Sequence of chain 2.B:
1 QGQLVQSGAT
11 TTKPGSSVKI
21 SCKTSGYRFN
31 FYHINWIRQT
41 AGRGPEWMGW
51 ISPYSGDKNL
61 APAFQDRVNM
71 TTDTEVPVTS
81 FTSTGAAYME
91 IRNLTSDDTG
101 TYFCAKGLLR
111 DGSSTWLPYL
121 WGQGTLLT

Sequence of chain 2.D:
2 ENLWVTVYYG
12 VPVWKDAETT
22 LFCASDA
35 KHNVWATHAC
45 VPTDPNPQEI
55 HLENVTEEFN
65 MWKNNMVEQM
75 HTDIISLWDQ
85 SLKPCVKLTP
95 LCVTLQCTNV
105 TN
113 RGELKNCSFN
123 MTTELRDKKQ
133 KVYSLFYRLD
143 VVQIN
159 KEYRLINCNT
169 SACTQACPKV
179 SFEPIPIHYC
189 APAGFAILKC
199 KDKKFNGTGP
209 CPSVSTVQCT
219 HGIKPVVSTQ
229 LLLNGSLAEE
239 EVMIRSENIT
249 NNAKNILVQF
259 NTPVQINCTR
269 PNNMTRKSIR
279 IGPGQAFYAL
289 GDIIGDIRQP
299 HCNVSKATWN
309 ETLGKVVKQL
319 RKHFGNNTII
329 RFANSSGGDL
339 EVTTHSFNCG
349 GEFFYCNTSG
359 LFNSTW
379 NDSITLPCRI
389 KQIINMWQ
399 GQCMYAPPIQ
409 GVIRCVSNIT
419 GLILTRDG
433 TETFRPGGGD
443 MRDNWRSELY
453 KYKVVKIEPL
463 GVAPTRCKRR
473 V

Binding-site contacts:
Ligand atom C6 contacts residue ASP111 of chain 2.B at 3.2 Å.
Ligand atom O3 contacts residue HIS33 of chain 2.B at 2.7 Å (h-bond).
Ligand atom C7 contacts residue HIS33 of chain 2.B at 3.4 Å.
Ligand atom C7 contacts residue ASN58 of chain 2.D at 3.1 Å.
Ligand atom O4 contacts residue GLY112 of chain 2.B at 3.3 Å (h-bond).
Ligand atom O3 contacts residue GLY112 of chain 2.B at 3.6 Å (h-bond).
Ligand atom C5 contacts residue ARG110 of chain 2.B at 3.2 Å.
Ligand atom C6 contacts residue ASN30 of chain 2.B at 3.4 Å.
Ligand atom O4 contacts residue ASP57 of chain 2.B at 2.2 Å (salt-bridge).
Ligand atom O6 contacts residue ASP57 of chain 2.B at 3.0 Å (salt-bridge).
Ligand atom O6 contacts residue PHE31 of chain 2.B at 3.0 Å (h-bond).
Ligand atom C5 contacts residue GLY112 of chain 2.B at 3.4 Å.
Ligand atom N2 contacts residue SER52 of chain 2.B at 3.6 Å (h-bond).
Ligand atom O5 contacts residue ASN58 of chain 2.D at 2.3 Å (h-bond).
Ligand atom C6 contacts residue TRP50 of chain 2.B at 3.5 Å (hydrophobic).
Ligand atom O3 contacts residue SER113 of chain 2.B at 3.4 Å (h-bond).
Ligand atom C3 contacts residue HIS33 of chain 2.B at 3.5 Å.
Ligand atom C6 contacts residue PHE31 of chain 2.B at 3.5 Å (hydrophobic).
Ligand atom O2 contacts residue GLY112 of chain 2.B at 2.8 Å (h-bond).
Ligand atom O7 contacts residue SER17 of chain 2.A at 2.3 Å (h-bond).
Ligand atom C4 contacts residue ASP57 of chain 2.B at 3.4 Å.
Ligand atom O6 contacts residue ARG110 of chain 2.B at 3.3 Å (salt-bridge).
Ligand atom O6 contacts residue SER55 of chain 2.B at 3.1 Å (h-bond).
Ligand atom C2 contacts residue ASN58 of chain 2.D at 2.5 Å.
Ligand atom C7 contacts residue SER17 of chain 2.A at 3.2 Å.
Ligand atom C5 contacts residue ASP57 of chain 2.B at 3.4 Å.
Ligand atom C8 contacts residue SER17 of chain 2.A at 3.6 Å.
Ligand atom C8 contacts residue PHE31 of chain 2.B at 3.2 Å (hydrophobic).
Ligand atom N2 contacts residue ASN58 of chain 2.D at 3.0 Å (h-bond).
Ligand atom C1 contacts residue ASN58 of chain 2.D at 1.4 Å.
Ligand atom O6 contacts residue ASP111 of chain 2.B at 2.4 Å (salt-bridge).
Ligand atom O4 contacts residue SER55 of chain 2.B at 2.9 Å (h-bond).
Ligand atom O7 contacts residue SER52 of chain 2.B at 3.2 Å (h-bond).
Ligand atom C6 contacts residue ASP111 of chain 2.B at 3.4 Å.
Ligand atom C6 contacts residue ASP57 of chain 2.B at 3.4 Å.
Ligand atom O3 contacts residue HIS96 of chain 2.C at 3.5 Å.
Ligand atom O4 contacts residue THR115 of chain 2.B at 3.6 Å.
Ligand atom O6 contacts residue ASN59 of chain 2.B at 3.2 Å (h-bond).
Ligand atom O7 contacts residue ASN58 of chain 2.D at 2.8 Å (h-bond).
Ligand atom O2 contacts residue THR115 of chain 2.B at 2.9 Å (h-bond).

Sequence of chain 2.A:
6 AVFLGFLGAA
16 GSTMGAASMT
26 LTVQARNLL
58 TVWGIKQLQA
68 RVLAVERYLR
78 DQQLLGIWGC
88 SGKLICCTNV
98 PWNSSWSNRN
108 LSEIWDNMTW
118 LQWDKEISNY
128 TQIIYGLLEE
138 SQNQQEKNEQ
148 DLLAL

A small-molecule ligand and the protein it binds are described below.
Small molecule (SMILES): CC(=O)N[C@H]1[C@H](O[C@H]2[C@H](O)[C@@H](NC(C)=O)CO[C@@H]2CO)O[C@H](CO)[C@@H](O[C@@H]2O[C@H](CO[C@H]3O[C@H](CO)[C@@H](O)[C@H](O[C@H]4O[C@H](CO)[C@@H](O)[C@H](O)[C@@H]4O)[C@@H]3O)[C@@H](O)[C@H](O[C@H]3O[C@H](CO)[C@@H](O)[C@H](O)[C@@H]3O)[C@@H]2O)[C@@H]1O

Sequence of chain 2.C:
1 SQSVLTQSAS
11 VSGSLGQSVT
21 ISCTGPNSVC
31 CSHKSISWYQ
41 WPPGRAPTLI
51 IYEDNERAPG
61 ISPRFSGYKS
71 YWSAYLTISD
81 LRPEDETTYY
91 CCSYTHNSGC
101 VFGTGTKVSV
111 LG